Binding-site contacts:
Ligand atom O1A contacts residue SER147 of chain 3.A at 3.1 Å (h-bond).
Ligand atom O1B contacts residue ALA146 of chain 3.A at 4.3 Å.
Ligand atom N5 contacts residue TYR145 of chain 3.A at 2.6 Å (h-bond).
Ligand atom O10 contacts residue TYR250 of chain 2.A at 2.8 Å (h-bond).
Ligand atom O1A contacts residue ALA146 of chain 3.A at 3.2 Å.
Ligand atom O1B contacts residue SER147 of chain 3.A at 2.7 Å (h-bond).
Ligand atom O1A contacts residue ASN148 of chain 3.A at 4.3 Å.
Ligand atom C11 contacts residue TYR145 of chain 3.A at 3.7 Å (hydrophobic).
Ligand atom C4 contacts residue TYR145 of chain 3.A at 3.6 Å (hydrophobic).
Ligand atom C1 contacts residue PRO252 of chain 2.A at 4.0 Å (hydrophobic).
Ligand atom C6 contacts residue TYR145 of chain 3.A at 3.4 Å (hydrophobic).
Ligand atom C1 contacts residue ALA146 of chain 3.A at 4.0 Å (hydrophobic).
Ligand atom O4 contacts residue TYR145 of chain 3.A at 4.2 Å.
Ligand atom C9 contacts residue TYR145 of chain 3.A at 4.4 Å (hydrophobic).
Ligand atom C8 contacts residue ALA146 of chain 3.A at 4.5 Å (hydrophobic).
Ligand atom O4 contacts residue ASN251 of chain 2.A at 4.1 Å.
Ligand atom C11 contacts residue ARG143 of chain 3.A at 4.0 Å.
Ligand atom O1B contacts residue PRO252 of chain 2.A at 3.3 Å.
Ligand atom C6 contacts residue ALA146 of chain 3.A at 4.3 Å (hydrophobic).
Ligand atom O4 contacts residue PRO252 of chain 2.A at 3.6 Å.
Ligand atom C5 contacts residue TYR145 of chain 3.A at 3.3 Å (hydrophobic).
Ligand atom C10 contacts residue TYR250 of chain 2.A at 3.5 Å (hydrophobic).
Ligand atom C3 contacts residue PRO252 of chain 2.A at 3.8 Å (hydrophobic).
Ligand atom C11 contacts residue TYR250 of chain 2.A at 3.7 Å (hydrophobic).
Ligand atom C10 contacts residue TYR145 of chain 3.A at 3.6 Å (hydrophobic).
Ligand atom O4 contacts residue TYR250 of chain 2.A at 3.4 Å.
Ligand atom C7 contacts residue TYR145 of chain 3.A at 3.9 Å (hydrophobic).
Ligand atom C1 contacts residue SER147 of chain 3.A at 3.6 Å.
Ligand atom O8 contacts residue ALA146 of chain 3.A at 3.3 Å.
Ligand atom N5 contacts residue TYR250 of chain 2.A at 4.4 Å.
Ligand atom C4 contacts residue PRO252 of chain 2.A at 3.7 Å (hydrophobic).

Sequence of chain 2.A:
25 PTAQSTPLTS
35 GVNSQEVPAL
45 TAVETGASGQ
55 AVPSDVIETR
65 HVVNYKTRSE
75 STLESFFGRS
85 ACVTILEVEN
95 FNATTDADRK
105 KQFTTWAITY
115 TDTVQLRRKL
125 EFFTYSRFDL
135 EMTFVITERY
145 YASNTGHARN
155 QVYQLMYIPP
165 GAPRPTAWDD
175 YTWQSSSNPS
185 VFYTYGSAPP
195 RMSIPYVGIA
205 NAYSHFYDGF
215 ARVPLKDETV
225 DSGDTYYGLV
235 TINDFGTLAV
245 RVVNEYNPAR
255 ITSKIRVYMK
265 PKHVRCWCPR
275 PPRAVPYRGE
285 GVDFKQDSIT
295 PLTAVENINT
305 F

The small molecule below binds the protein below.
Small molecule (SMILES): CC(=O)N[C@H]1[C@H]([C@H](O)[C@H](O)CO)O[C@@](O)(C(=O)O)C[C@@H]1O

Sequence of chain 3.A:
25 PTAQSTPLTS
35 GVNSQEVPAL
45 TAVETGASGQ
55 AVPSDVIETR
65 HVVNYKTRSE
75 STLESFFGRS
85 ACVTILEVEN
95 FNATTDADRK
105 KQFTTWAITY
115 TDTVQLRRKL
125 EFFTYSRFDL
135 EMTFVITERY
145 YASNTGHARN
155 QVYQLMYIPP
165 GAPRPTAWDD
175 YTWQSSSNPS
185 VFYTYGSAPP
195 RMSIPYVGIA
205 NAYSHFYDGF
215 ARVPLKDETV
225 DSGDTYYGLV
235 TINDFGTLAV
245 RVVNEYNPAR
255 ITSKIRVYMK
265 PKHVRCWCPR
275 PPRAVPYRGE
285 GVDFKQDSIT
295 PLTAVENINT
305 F